Binding-site contacts:
Ligand atom C3 contacts residue ASN156 of chain 1.A at 3.9 Å.
Ligand atom C7 contacts residue ASN156 of chain 1.A at 3.2 Å.
Ligand atom C1 contacts residue ASN156 of chain 1.A at 1.5 Å.
Ligand atom O7 contacts residue ASN156 of chain 1.A at 3.0 Å (h-bond).
Ligand atom O5 contacts residue ASN156 of chain 1.A at 2.4 Å (h-bond).
Ligand atom O5 contacts residue GLN154 of chain 1.A at 4.0 Å.
Ligand atom C5 contacts residue ASN156 of chain 1.A at 3.8 Å.
Ligand atom C4 contacts residue GLN154 of chain 1.A at 4.2 Å.
Ligand atom N2 contacts residue ASN156 of chain 1.A at 2.9 Å (h-bond).
Ligand atom C1 contacts residue GLN154 of chain 1.A at 4.3 Å.
Ligand atom C6 contacts residue GLN154 of chain 1.A at 4.4 Å.
Ligand atom C5 contacts residue GLN154 of chain 1.A at 4.4 Å.
Ligand atom C8 contacts residue ASN156 of chain 1.A at 3.2 Å.
Ligand atom C5 contacts residue GLN154 of chain 1.A at 3.5 Å.
Ligand atom C6 contacts residue GLN154 of chain 1.A at 3.6 Å.
Ligand atom C4 contacts residue ASN156 of chain 1.A at 4.3 Å.
Ligand atom C2 contacts residue ASN156 of chain 1.A at 2.5 Å.

Sequence of chain 1.A:
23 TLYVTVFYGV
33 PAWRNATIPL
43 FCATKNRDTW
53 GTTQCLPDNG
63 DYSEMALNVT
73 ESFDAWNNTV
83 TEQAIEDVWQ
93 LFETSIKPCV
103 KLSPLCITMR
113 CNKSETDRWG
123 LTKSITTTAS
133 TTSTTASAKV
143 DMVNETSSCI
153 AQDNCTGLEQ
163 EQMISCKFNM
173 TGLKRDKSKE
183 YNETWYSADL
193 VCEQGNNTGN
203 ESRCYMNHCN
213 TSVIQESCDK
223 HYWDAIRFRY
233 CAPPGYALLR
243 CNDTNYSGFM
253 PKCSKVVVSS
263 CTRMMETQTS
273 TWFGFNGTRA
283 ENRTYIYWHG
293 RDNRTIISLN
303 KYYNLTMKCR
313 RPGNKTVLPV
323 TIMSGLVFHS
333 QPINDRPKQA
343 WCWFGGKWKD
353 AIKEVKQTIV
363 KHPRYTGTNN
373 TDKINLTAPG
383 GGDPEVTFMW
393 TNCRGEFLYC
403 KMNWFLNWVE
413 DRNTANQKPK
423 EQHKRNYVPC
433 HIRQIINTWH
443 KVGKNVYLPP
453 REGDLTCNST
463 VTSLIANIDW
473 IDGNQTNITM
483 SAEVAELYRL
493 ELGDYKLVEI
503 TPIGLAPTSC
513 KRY

A small-molecule ligand and the protein it binds are described below.
Small molecule (SMILES): CC(=O)N[C@H]1[C@H](O[C@H]2[C@H](O)[C@@H](NC(C)=O)CO[C@@H]2CO[C@@H]2O[C@@H](C)[C@@H](O)[C@@H](O)[C@@H]2O)O[C@H](CO)[C@@H](O)[C@@H]1O